Sequence of chain 1.D:
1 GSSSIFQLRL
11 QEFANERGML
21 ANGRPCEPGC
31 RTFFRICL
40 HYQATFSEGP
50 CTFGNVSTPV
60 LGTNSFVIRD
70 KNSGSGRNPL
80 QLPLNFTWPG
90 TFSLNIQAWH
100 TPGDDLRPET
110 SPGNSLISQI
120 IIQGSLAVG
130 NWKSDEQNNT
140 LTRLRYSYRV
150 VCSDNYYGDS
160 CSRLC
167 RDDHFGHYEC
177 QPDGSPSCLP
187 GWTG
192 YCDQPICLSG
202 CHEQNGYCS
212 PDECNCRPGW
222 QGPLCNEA

Sequence of chain 1.C:
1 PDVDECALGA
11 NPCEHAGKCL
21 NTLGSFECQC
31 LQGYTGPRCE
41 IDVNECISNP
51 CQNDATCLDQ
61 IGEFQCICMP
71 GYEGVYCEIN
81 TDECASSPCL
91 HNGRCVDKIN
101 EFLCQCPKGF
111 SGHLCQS

The protein below binds the small molecule below.
Small molecule (SMILES): C[C@@H]1O[C@@H](O)[C@@H](O)[C@H](O)[C@@H]1O

Binding-site contacts:
Ligand atom C3 contacts residue THR56 of chain 1.C at 3.0 Å.
Ligand atom O3 contacts residue TYR41 of chain 1.D at 3.9 Å.
Ligand atom C5 contacts residue THR56 of chain 1.C at 2.9 Å.
Ligand atom C3 contacts residue ASP54 of chain 1.C at 4.0 Å.
Ligand atom O2 contacts residue THR56 of chain 1.C at 2.7 Å (h-bond).
Ligand atom C6 contacts residue CYS68 of chain 1.C at 3.9 Å (hydrophobic).
Ligand atom O4 contacts residue HIS40 of chain 1.D at 4.3 Å.
Ligand atom O4 contacts residue TYR41 of chain 1.D at 2.7 Å (h-bond).
Ligand atom O5 contacts residue TYR41 of chain 1.D at 3.5 Å (h-bond).
Ligand atom C6 contacts residue ASP54 of chain 1.C at 4.2 Å.
Ligand atom C4 contacts residue THR56 of chain 1.C at 3.6 Å.
Ligand atom C1 contacts residue TYR41 of chain 1.D at 3.6 Å (hydrophobic).
Ligand atom O2 contacts residue TYR41 of chain 1.D at 4.2 Å.
Ligand atom C5 contacts residue HIS40 of chain 1.D at 4.0 Å.
Ligand atom O5 contacts residue THR56 of chain 1.C at 2.3 Å (h-bond).
Ligand atom C1 contacts residue THR56 of chain 1.C at 1.4 Å.
Ligand atom C5 contacts residue TYR41 of chain 1.D at 4.0 Å (hydrophobic).
Ligand atom C1 contacts residue HIS40 of chain 1.D at 4.1 Å.
Ligand atom C6 contacts residue THR56 of chain 1.C at 4.2 Å.
Ligand atom O4 contacts residue GLN42 of chain 1.D at 3.7 Å.
Ligand atom O5 contacts residue HIS40 of chain 1.D at 3.1 Å.
Ligand atom C2 contacts residue THR56 of chain 1.C at 2.4 Å.
Ligand atom C5 contacts residue ILE67 of chain 1.C at 4.1 Å (hydrophobic).
Ligand atom C2 contacts residue TYR41 of chain 1.D at 3.2 Å (hydrophobic).
Ligand atom O2 contacts residue THR90 of chain 1.D at 4.0 Å.
Ligand atom O3 contacts residue THR56 of chain 1.C at 4.3 Å.
Ligand atom O5 contacts residue ILE67 of chain 1.C at 4.4 Å.
Ligand atom C4 contacts residue MET69 of chain 1.C at 4.3 Å (hydrophobic).
Ligand atom C6 contacts residue HIS40 of chain 1.D at 3.8 Å.
Ligand atom C4 contacts residue TYR41 of chain 1.D at 3.6 Å (hydrophobic).
Ligand atom C5 contacts residue ASP54 of chain 1.C at 3.7 Å.
Ligand atom C4 contacts residue ASP54 of chain 1.C at 3.6 Å.
Ligand atom O4 contacts residue MET69 of chain 1.C at 4.4 Å.
Ligand atom C5 contacts residue ALA55 of chain 1.C at 4.1 Å (hydrophobic).
Ligand atom C6 contacts residue MET69 of chain 1.C at 4.0 Å (hydrophobic).
Ligand atom C6 contacts residue ILE67 of chain 1.C at 3.6 Å (hydrophobic).
Ligand atom C6 contacts residue ALA55 of chain 1.C at 4.5 Å (hydrophobic).
Ligand atom C3 contacts residue TYR41 of chain 1.D at 3.7 Å (hydrophobic).